This protein binds this small molecule.
Small molecule (SMILES): CC(=O)N[C@@H]1[C@@H](O)[C@H](O)[C@@H](CO)O[C@H]1O

Sequence of chain 1.C:
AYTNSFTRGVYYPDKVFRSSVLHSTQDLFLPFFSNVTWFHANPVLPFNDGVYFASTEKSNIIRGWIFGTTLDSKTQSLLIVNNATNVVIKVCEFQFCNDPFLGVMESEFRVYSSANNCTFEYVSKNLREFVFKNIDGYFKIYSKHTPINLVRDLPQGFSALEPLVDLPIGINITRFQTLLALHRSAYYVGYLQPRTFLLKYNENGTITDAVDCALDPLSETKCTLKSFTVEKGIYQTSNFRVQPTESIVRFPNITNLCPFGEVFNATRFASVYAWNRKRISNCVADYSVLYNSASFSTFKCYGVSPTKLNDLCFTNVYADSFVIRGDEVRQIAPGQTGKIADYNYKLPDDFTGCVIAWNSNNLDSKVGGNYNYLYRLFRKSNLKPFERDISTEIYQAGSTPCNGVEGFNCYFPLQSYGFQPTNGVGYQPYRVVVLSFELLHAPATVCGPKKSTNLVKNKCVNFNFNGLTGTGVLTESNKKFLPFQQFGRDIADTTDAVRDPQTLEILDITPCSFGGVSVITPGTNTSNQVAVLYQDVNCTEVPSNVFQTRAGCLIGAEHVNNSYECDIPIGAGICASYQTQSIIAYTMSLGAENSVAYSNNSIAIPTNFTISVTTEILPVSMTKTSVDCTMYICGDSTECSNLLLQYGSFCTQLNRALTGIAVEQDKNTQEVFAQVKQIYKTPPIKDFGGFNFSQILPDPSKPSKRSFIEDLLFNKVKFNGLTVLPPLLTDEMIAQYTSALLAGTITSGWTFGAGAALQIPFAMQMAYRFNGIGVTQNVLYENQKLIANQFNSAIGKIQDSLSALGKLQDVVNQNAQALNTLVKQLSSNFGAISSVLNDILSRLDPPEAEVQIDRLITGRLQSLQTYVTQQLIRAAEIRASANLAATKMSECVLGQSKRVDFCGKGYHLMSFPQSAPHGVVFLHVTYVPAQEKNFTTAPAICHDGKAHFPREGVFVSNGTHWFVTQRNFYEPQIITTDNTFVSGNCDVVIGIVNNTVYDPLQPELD

Binding-site contacts:
Ligand atom C4 contacts residue ASN165 of chain 1.C at 4.3 Å.
Ligand atom C1 contacts residue ASN165 of chain 1.C at 1.4 Å.
Ligand atom C7 contacts residue ASN165 of chain 1.C at 3.9 Å.
Ligand atom C3 contacts residue ASN165 of chain 1.C at 3.8 Å.
Ligand atom O6 contacts residue ASN164 of chain 1.C at 4.3 Å.
Ligand atom C5 contacts residue ASN165 of chain 1.C at 3.7 Å.
Ligand atom C2 contacts residue ASN165 of chain 1.C at 2.5 Å.
Ligand atom O6 contacts residue ASN165 of chain 1.C at 3.8 Å.
Ligand atom C1 contacts residue GLU132 of chain 1.C at 3.6 Å.
Ligand atom O5 contacts residue GLU132 of chain 1.C at 4.0 Å.
Ligand atom O5 contacts residue ASN165 of chain 1.C at 2.4 Å (h-bond).
Ligand atom N2 contacts residue ASN165 of chain 1.C at 2.9 Å (h-bond).
Ligand atom C6 contacts residue ASN165 of chain 1.C at 4.4 Å.